Sequence of chain 18.F:
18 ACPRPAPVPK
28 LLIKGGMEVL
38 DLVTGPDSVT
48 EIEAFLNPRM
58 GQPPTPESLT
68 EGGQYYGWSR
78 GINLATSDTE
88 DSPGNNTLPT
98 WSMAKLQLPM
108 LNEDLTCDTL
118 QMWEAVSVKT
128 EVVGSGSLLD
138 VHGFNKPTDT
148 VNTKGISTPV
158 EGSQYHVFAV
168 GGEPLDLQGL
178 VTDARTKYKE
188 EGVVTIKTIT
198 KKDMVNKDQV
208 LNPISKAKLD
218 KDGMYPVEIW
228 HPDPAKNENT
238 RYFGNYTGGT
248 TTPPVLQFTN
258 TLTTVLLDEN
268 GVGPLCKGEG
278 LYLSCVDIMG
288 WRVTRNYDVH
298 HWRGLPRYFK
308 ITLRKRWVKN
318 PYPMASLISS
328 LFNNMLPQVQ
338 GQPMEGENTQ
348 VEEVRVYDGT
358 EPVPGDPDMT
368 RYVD

This small molecule binds to this protein.
Small molecule (SMILES): CC(=O)N[C@@H]1[C@@H](O[C@@H]2O[C@H](CO)[C@H](O)[C@H](O[C@]3(C(=O)O)C[C@H](O)[C@@H](NC(C)=O)[C@H]([C@H](O)[C@H](O)CO)O3)[C@H]2O)[C@H](O)[C@@H](CO[C@]2(C(=O)O)C[C@H](O)[C@@H](NC(C)=O)[C@H]([C@H](O)[C@H](O)CO)O2)O[C@H]1O

Binding-site contacts:
Ligand atom C3 contacts residue VAL296 of chain 19.F at 3.7 Å (hydrophobic).
Ligand atom O1A contacts residue ARG77 of chain 19.F at 3.0 Å (salt-bridge).
Ligand atom C3 contacts residue HIS298 of chain 19.F at 4.1 Å.
Ligand atom O4 contacts residue GLY78 of chain 19.F at 3.2 Å.
Ligand atom C1 contacts residue GLY78 of chain 19.F at 4.1 Å.
Ligand atom C5 contacts residue TYR72 of chain 19.F at 3.5 Å (hydrophobic).
Ligand atom C4 contacts residue GLY78 of chain 19.F at 3.4 Å.
Ligand atom O3 contacts residue GLY78 of chain 19.F at 3.6 Å.
Ligand atom C6 contacts residue TYR72 of chain 19.F at 3.8 Å (hydrophobic).
Ligand atom C4 contacts residue HIS298 of chain 19.F at 4.0 Å.
Ligand atom O8 contacts residue TYR72 of chain 19.F at 3.9 Å.
Ligand atom O1A contacts residue TYR72 of chain 19.F at 3.1 Å.
Ligand atom O1B contacts residue ARG77 of chain 19.F at 2.5 Å (salt-bridge).
Ligand atom O8 contacts residue ARG77 of chain 19.F at 3.1 Å (salt-bridge).
Ligand atom O6 contacts residue ASN93 of chain 19.F at 3.0 Å (h-bond).
Ligand atom C2 contacts residue GLY78 of chain 19.F at 4.1 Å.
Ligand atom O1A contacts residue GLY78 of chain 19.F at 3.7 Å.
Ligand atom O4 contacts residue ASN80 of chain 19.F at 4.0 Å.
Ligand atom O4 contacts residue ILE79 of chain 19.F at 3.6 Å (h-bond).
Ligand atom O4 contacts residue TYR72 of chain 19.F at 3.8 Å.
Ligand atom C1 contacts residue SER89 of chain 19.F at 4.2 Å.
Ligand atom O4 contacts residue HIS298 of chain 19.F at 3.0 Å (h-bond).
Ligand atom C4 contacts residue TYR72 of chain 19.F at 3.4 Å (hydrophobic).
Ligand atom O1A contacts residue SER89 of chain 19.F at 4.1 Å.
Ligand atom C5 contacts residue ASN93 of chain 19.F at 4.1 Å.
Ligand atom O1B contacts residue SER89 of chain 19.F at 3.5 Å (h-bond).
Ligand atom C1 contacts residue TYR72 of chain 19.F at 4.0 Å (hydrophobic).
Ligand atom O4 contacts residue THR291 of chain 19.F at 3.4 Å.
Ligand atom N5 contacts residue TYR72 of chain 19.F at 3.0 Å (h-bond).
Ligand atom C3 contacts residue GLY78 of chain 19.F at 3.9 Å.
Ligand atom C8 contacts residue ARG77 of chain 19.F at 4.1 Å.
Ligand atom O3 contacts residue VAL296 of chain 19.F at 4.3 Å.
Ligand atom C1 contacts residue ARG77 of chain 19.F at 3.1 Å.
Ligand atom C10 contacts residue TYR72 of chain 19.F at 4.1 Å (hydrophobic).
Ligand atom C3 contacts residue GLY78 of chain 19.F at 4.1 Å.
Ligand atom C11 contacts residue ASP85 of chain 18.F at 4.2 Å.
Ligand atom C6 contacts residue ARG77 of chain 19.F at 4.3 Å.
Ligand atom O8 contacts residue GLU87 of chain 19.F at 3.9 Å.
Ligand atom C6 contacts residue ASN93 of chain 19.F at 3.1 Å.
Ligand atom C3 contacts residue ARG77 of chain 19.F at 4.1 Å.

Sequence of chain 19.F:
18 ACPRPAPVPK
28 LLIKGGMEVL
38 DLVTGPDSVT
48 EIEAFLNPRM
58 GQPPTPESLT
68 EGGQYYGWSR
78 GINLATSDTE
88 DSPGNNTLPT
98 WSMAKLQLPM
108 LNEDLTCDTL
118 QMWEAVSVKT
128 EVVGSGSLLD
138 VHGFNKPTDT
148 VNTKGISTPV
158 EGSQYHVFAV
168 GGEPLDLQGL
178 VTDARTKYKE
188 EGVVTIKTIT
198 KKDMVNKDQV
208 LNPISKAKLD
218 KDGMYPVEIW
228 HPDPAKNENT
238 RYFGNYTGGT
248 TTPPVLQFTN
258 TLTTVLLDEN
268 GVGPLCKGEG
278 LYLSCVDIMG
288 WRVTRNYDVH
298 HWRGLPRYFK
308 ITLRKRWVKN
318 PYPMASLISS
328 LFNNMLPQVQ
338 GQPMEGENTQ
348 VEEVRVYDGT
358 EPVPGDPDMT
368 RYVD